Sequence of chain 1.A:
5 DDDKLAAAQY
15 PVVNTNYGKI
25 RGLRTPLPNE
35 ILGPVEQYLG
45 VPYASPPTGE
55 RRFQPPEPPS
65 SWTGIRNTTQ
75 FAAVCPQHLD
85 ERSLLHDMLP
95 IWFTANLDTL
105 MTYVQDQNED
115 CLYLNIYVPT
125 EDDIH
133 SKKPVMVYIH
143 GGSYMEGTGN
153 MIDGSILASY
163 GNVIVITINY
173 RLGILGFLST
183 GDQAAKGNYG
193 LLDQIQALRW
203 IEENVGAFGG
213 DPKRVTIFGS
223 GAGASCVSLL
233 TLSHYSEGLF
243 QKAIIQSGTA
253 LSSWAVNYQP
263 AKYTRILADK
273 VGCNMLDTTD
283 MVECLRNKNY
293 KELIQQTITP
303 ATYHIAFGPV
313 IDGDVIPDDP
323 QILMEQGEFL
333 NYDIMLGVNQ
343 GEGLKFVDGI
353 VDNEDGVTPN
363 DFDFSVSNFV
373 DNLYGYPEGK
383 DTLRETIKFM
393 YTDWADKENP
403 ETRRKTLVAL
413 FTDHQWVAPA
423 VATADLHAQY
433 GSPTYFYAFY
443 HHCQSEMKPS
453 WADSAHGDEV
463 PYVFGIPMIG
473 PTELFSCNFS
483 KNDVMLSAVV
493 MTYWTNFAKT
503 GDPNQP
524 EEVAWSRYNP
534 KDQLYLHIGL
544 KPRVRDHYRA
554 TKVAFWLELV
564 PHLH

Binding-site contacts:
Ligand atom C2 contacts residue ASN71 of chain 1.A at 2.8 Å.
Ligand atom C8 contacts residue THR73 of chain 1.A at 3.3 Å.
Ligand atom O3 contacts residue ASN71 of chain 1.A at 4.2 Å.
Ligand atom C8 contacts residue GLN74 of chain 1.A at 4.4 Å.
Ligand atom C7 contacts residue ASN71 of chain 1.A at 3.9 Å.
Ligand atom O5 contacts residue ASN71 of chain 1.A at 4.1 Å.
Ligand atom O7 contacts residue GLN74 of chain 1.A at 3.4 Å (h-bond).
Ligand atom C4 contacts residue ASN71 of chain 1.A at 4.2 Å.
Ligand atom C8 contacts residue ASN71 of chain 1.A at 3.0 Å.
Ligand atom N2 contacts residue ASN71 of chain 1.A at 3.8 Å.
Ligand atom O6 contacts residue ASN71 of chain 1.A at 4.5 Å.
Ligand atom C1 contacts residue ASN71 of chain 1.A at 2.8 Å.
Ligand atom C6 contacts residue ASN71 of chain 1.A at 3.7 Å.
Ligand atom C3 contacts residue ASN71 of chain 1.A at 3.9 Å.
Ligand atom C7 contacts residue GLN74 of chain 1.A at 4.3 Å.
Ligand atom C5 contacts residue ASN71 of chain 1.A at 4.3 Å.

A protein and the small-molecule ligand that binds it are described below.
Small molecule (SMILES): CC(=O)N[C@@H]1[C@@H](O)[C@H](O)[C@@H](CO)O[C@H]1O